Sequence of chain 1.F:
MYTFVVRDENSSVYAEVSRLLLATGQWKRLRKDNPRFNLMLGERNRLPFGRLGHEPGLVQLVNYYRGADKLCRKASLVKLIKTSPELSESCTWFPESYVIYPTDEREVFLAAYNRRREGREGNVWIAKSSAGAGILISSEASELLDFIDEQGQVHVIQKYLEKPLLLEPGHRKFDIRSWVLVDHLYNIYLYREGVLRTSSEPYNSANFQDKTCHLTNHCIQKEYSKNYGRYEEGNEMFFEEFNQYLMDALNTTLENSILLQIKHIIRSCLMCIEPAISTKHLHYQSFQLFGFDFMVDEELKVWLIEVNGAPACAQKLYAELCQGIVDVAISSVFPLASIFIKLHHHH

Binding-site contacts:
Ligand atom N3 contacts residue TYR185 of chain 1.F at 3.6 Å.
Ligand atom PG contacts residue GLU331 of chain 1.F at 3.1 Å.
Ligand atom O2' contacts residue THR241 of chain 1.F at 3.6 Å.
Ligand atom C5 contacts residue GLN183 of chain 1.F at 3.7 Å.
Ligand atom C2 contacts residue TYR185 of chain 1.F at 3.6 Å (hydrophobic).
Ligand atom O2G contacts residue GLU331 of chain 1.F at 3.0 Å (salt-bridge).
Ligand atom O1B contacts residue LYS74 of chain 1.F at 3.1 Å (salt-bridge).
Ligand atom O2A contacts residue LYS150 of chain 1.F at 3.1 Å (salt-bridge).
Ligand atom N7 contacts residue GLN183 of chain 1.F at 3.1 Å (h-bond).
Ligand atom C2 contacts residue LEU186 of chain 1.F at 3.4 Å (hydrophobic).
Ligand atom C6 contacts residue LYS184 of chain 1.F at 3.6 Å.
Ligand atom O3G contacts residue GLU331 of chain 1.F at 2.1 Å (salt-bridge).
Ligand atom O3G contacts residue ASN333 of chain 1.F at 2.7 Å (h-bond).
Ligand atom C5' contacts residue ASN242 of chain 1.F at 3.7 Å.
Ligand atom N6 contacts residue TYR185 of chain 1.F at 3.8 Å.
Ligand atom C6 contacts residue GLN183 of chain 1.F at 3.8 Å.
Ligand atom N3 contacts residue LYS198 of chain 1.F at 2.8 Å (salt-bridge).
Ligand atom O1B contacts residue MG1 of chain 1.V at 2.6 Å.
Ligand atom N6 contacts residue ILE148 of chain 1.F at 3.8 Å.
Ligand atom O2' contacts residue HIS239 of chain 1.F at 3.3 Å (h-bond).
Ligand atom PG contacts residue ASP318 of chain 1.F at 3.5 Å.
Ligand atom N1 contacts residue TYR185 of chain 1.F at 3.5 Å.
Ligand atom C2 contacts residue LYS198 of chain 1.F at 3.2 Å.
Ligand atom C3B contacts residue ASN242 of chain 1.F at 2.9 Å.
Ligand atom O2' contacts residue MET320 of chain 1.F at 3.8 Å.
Ligand atom N6 contacts residue LYS184 of chain 1.F at 2.5 Å (salt-bridge).
Ligand atom C8 contacts residue LYS150 of chain 1.F at 3.4 Å.
Ligand atom O1A contacts residue GLU331 of chain 1.F at 3.4 Å.
Ligand atom O2A contacts residue LYS74 of chain 1.F at 3.4 Å.
Ligand atom O2' contacts residue LYS198 of chain 1.F at 3.4 Å.
Ligand atom O3G contacts residue MG1 of chain 1.V at 2.6 Å.
Ligand atom O1B contacts residue GLU331 of chain 1.F at 2.7 Å (salt-bridge).
Ligand atom N6 contacts residue GLN183 of chain 1.F at 3.0 Å (h-bond).
Ligand atom O3' contacts residue THR241 of chain 1.F at 2.0 Å (h-bond).
Ligand atom O1G contacts residue ARG222 of chain 1.F at 3.3 Å (salt-bridge).
Ligand atom C3' contacts residue THR241 of chain 1.F at 3.3 Å.
Ligand atom C8 contacts residue ILE148 of chain 1.F at 3.8 Å (hydrophobic).
Ligand atom O2G contacts residue ASP318 of chain 1.F at 2.1 Å (salt-bridge).
Ligand atom N1 contacts residue LEU186 of chain 1.F at 2.9 Å (h-bond).
Ligand atom N7 contacts residue LYS150 of chain 1.F at 3.0 Å (salt-bridge).

A small-molecule ligand and the protein it binds are described below.
Small molecule (SMILES): Nc1ncnc2c1ncn2[C@@H]1O[C@H](CO[P](=O)(O)O[P](=O)(O)CP(=O)(O)O)[C@@H](O)[C@H]1O